Binding-site contacts:
Ligand atom C8 contacts residue LEU401 of chain 1.A at 4.4 Å (hydrophobic).
Ligand atom N2 contacts residue ASN405 of chain 1.A at 2.9 Å (h-bond).
Ligand atom O6 contacts residue ASN405 of chain 1.A at 4.5 Å.
Ligand atom O7 contacts residue ILE402 of chain 1.A at 4.3 Å.
Ligand atom O7 contacts residue ASN405 of chain 1.A at 3.7 Å.
Ligand atom C7 contacts residue ASP414 of chain 1.A at 4.4 Å.
Ligand atom C5 contacts residue ASN405 of chain 1.A at 3.6 Å.
Ligand atom O7 contacts residue LYS466 of chain 1.A at 4.3 Å.
Ligand atom C3 contacts residue ASN405 of chain 1.A at 3.8 Å.
Ligand atom C8 contacts residue LYS466 of chain 1.A at 4.2 Å.
Ligand atom C2 contacts residue ASN405 of chain 1.A at 2.4 Å.
Ligand atom O5 contacts residue ASN405 of chain 1.A at 2.3 Å (h-bond).
Ligand atom C7 contacts residue ASN405 of chain 1.A at 3.5 Å.
Ligand atom C8 contacts residue ASP414 of chain 1.A at 3.3 Å.
Ligand atom C1 contacts residue ASN405 of chain 1.A at 1.4 Å.
Ligand atom C4 contacts residue ASN405 of chain 1.A at 4.2 Å.

Sequence of chain 1.A:
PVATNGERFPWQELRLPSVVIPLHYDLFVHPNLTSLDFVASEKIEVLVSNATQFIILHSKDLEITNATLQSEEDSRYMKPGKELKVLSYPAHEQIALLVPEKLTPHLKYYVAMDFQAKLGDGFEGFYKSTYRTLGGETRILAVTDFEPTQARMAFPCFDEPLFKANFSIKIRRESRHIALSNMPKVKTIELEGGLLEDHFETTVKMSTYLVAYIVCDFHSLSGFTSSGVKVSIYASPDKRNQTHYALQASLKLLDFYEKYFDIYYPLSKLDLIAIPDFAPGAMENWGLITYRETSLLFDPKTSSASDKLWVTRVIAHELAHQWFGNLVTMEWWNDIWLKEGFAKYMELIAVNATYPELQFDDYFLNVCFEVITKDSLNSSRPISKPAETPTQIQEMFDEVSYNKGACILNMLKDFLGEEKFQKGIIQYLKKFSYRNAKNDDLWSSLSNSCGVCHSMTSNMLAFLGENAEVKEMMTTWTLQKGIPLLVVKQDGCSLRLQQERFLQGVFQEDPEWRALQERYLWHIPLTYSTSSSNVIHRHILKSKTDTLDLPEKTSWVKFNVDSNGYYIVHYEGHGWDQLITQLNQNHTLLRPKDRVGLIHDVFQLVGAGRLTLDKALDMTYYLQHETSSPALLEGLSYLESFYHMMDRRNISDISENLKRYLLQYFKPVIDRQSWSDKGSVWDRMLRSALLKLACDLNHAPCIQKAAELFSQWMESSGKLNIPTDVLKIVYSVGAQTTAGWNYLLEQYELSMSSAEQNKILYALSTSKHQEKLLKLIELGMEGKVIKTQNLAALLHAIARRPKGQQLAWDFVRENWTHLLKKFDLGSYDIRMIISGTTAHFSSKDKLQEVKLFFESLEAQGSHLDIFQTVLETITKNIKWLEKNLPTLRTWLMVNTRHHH

This protein binds this small molecule.
Small molecule (SMILES): CC(=O)N[C@@H]1[C@@H](O)[C@H](O)[C@@H](CO)O[C@H]1O